This protein binds this small molecule.
Small molecule (SMILES): Cc1noc(C)c1-c1cc(C(=O)NCc2ccc(S(C)(=O)=O)cc2)c(=O)n(-c2cccc(Cl)c2)c1C

Sequence of chain 1.A:
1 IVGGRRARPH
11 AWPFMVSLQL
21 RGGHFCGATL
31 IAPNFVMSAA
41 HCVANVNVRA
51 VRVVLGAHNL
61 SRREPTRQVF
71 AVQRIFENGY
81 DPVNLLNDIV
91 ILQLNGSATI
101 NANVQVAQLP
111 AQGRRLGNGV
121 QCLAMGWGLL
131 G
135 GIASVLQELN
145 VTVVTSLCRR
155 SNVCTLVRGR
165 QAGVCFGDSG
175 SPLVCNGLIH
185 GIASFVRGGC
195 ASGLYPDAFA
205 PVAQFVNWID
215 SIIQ

Binding-site contacts:
Ligand atom C20 contacts residue VAL190 of chain 1.A at 3.3 Å (hydrophobic).
Ligand atom C25 contacts residue ARG191 of chain 1.A at 3.8 Å.
Ligand atom C12 contacts residue SER173 of chain 1.A at 3.7 Å.
Ligand atom CL contacts residue SER173 of chain 1.A at 3.6 Å.
Ligand atom N3 contacts residue PHE170 of chain 1.A at 3.9 Å.
Ligand atom O28 contacts residue ARG191 of chain 1.A at 3.9 Å.
Ligand atom C15 contacts residue PHE170 of chain 1.A at 3.9 Å (hydrophobic).
Ligand atom O14 contacts residue PHE189 of chain 1.A at 3.4 Å.
Ligand atom O28 contacts residue PHE189 of chain 1.A at 3.8 Å.
Ligand atom C36 contacts residue HIS41 of chain 1.A at 3.8 Å.
Ligand atom C9 contacts residue PHE170 of chain 1.A at 3.4 Å (hydrophobic).
Ligand atom C30 contacts residue LEU85 of chain 1.A at 3.8 Å (hydrophobic).
Ligand atom C22 contacts residue LEU85 of chain 1.A at 3.7 Å (hydrophobic).
Ligand atom C21 contacts residue VAL190 of chain 1.A at 3.9 Å (hydrophobic).
Ligand atom CL contacts residue PHE189 of chain 1.A at 3.8 Å.
Ligand atom C9 contacts residue VAL190 of chain 1.A at 3.6 Å (hydrophobic).
Ligand atom CL contacts residue SER188 of chain 1.A at 3.6 Å.
Ligand atom C10 contacts residue PHE170 of chain 1.A at 3.8 Å (hydrophobic).
Ligand atom C4 contacts residue PHE189 of chain 1.A at 3.9 Å (hydrophobic).
Ligand atom N18 contacts residue VAL190 of chain 1.A at 3.0 Å (h-bond).
Ligand atom C22 contacts residue PHE189 of chain 1.A at 3.4 Å (hydrophobic).
Ligand atom C23 contacts residue LEU85 of chain 1.A at 3.7 Å (hydrophobic).
Ligand atom C12 contacts residue PHE189 of chain 1.A at 3.5 Å (hydrophobic).
Ligand atom C30 contacts residue ARG153 of chain 1.A at 3.5 Å.
Ligand atom C15 contacts residue HIS41 of chain 1.A at 3.5 Å.
Ligand atom C12 contacts residue SER188 of chain 1.A at 3.3 Å.
Ligand atom C8 contacts residue VAL190 of chain 1.A at 3.6 Å (hydrophobic).
Ligand atom C26 contacts residue ARG191 of chain 1.A at 3.6 Å.
Ligand atom C10 contacts residue CYS169 of chain 1.A at 3.3 Å (hydrophobic).
Ligand atom C8 contacts residue PHE170 of chain 1.A at 3.3 Å (hydrophobic).
Ligand atom C21 contacts residue ARG191 of chain 1.A at 3.8 Å.
Ligand atom C11 contacts residue SER173 of chain 1.A at 3.6 Å.
Ligand atom C23 contacts residue PHE189 of chain 1.A at 3.4 Å (hydrophobic).
Ligand atom C30 contacts residue ASN84 of chain 1.A at 3.7 Å.
Ligand atom C15 contacts residue SER173 of chain 1.A at 3.6 Å.
Ligand atom C9 contacts residue CYS169 of chain 1.A at 3.5 Å (hydrophobic).
Ligand atom C2 contacts residue PHE170 of chain 1.A at 3.9 Å (hydrophobic).
Ligand atom C10 contacts residue VAL190 of chain 1.A at 3.8 Å (hydrophobic).
Ligand atom CL contacts residue ALA187 of chain 1.A at 3.6 Å.
Ligand atom O14 contacts residue VAL190 of chain 1.A at 2.9 Å (h-bond).